The small molecule below binds the protein below.
Small molecule (SMILES): Nc1ncnc2c1ncn2[C@@H]1O[C@H](CO[P](=O)(O)C[P](=O)(O)OP(=O)(O)O)[C@@H](O)[C@H]1O

Binding-site contacts:
Ligand atom N6 contacts residue ARG191 of chain 1.C at 3.7 Å.
Ligand atom N7 contacts residue ARG155 of chain 1.C at 3.9 Å.
Ligand atom C6 contacts residue ARG152 of chain 1.C at 3.5 Å.
Ligand atom O3' contacts residue GLY17 of chain 1.C at 3.9 Å.
Ligand atom O2B contacts residue ARG155 of chain 1.C at 3.1 Å (salt-bridge).
Ligand atom N1 contacts residue ARG152 of chain 1.C at 2.6 Å (salt-bridge).
Ligand atom O2B contacts residue ARG158 of chain 1.C at 3.0 Å (salt-bridge).
Ligand atom C2 contacts residue ASP105 of chain 1.C at 3.0 Å.
Ligand atom C5' contacts residue ARG155 of chain 1.C at 3.9 Å.
Ligand atom O2G contacts residue ARG21 of chain 1.C at 3.7 Å.
Ligand atom O2' contacts residue ASN109 of chain 1.C at 3.8 Å.
Ligand atom C8 contacts residue ARG155 of chain 1.C at 3.5 Å.
Ligand atom O3G contacts residue ASP22 of chain 1.C at 3.4 Å (salt-bridge).
Ligand atom PB contacts residue ARG21 of chain 1.C at 3.7 Å.
Ligand atom O2' contacts residue ARG104 of chain 1.C at 3.1 Å (salt-bridge).
Ligand atom O3G contacts residue ARG21 of chain 1.C at 3.8 Å.
Ligand atom C1' contacts residue ARG155 of chain 1.C at 3.6 Å.
Ligand atom O1B contacts residue ARG21 of chain 1.C at 3.2 Å (salt-bridge).
Ligand atom C2' contacts residue ARG104 of chain 1.C at 3.7 Å.
Ligand atom C2 contacts residue ARG104 of chain 1.C at 3.5 Å.
Ligand atom N3 contacts residue ASP105 of chain 1.C at 3.4 Å (salt-bridge).
Ligand atom O3' contacts residue ARG104 of chain 1.C at 4.0 Å.
Ligand atom C1' contacts residue ARG104 of chain 1.C at 3.4 Å.
Ligand atom C2' contacts residue ARG155 of chain 1.C at 3.1 Å.
Ligand atom O3' contacts residue GLY18 of chain 1.C at 2.6 Å (h-bond).
Ligand atom C3' contacts residue GLY18 of chain 1.C at 3.9 Å.
Ligand atom N6 contacts residue ARG152 of chain 1.C at 3.6 Å (salt-bridge).
Ligand atom O2G contacts residue ARG162 of chain 1.C at 3.2 Å (salt-bridge).
Ligand atom C4 contacts residue ARG155 of chain 1.C at 3.5 Å.
Ligand atom C5 contacts residue ARG155 of chain 1.C at 3.9 Å.
Ligand atom N1 contacts residue ASP105 of chain 1.C at 3.4 Å (salt-bridge).
Ligand atom O1B contacts residue GLY18 of chain 1.C at 3.3 Å.
Ligand atom C2 contacts residue ARG152 of chain 1.C at 3.1 Å.
Ligand atom N6 contacts residue ASP149 of chain 1.C at 2.9 Å (salt-bridge).
Ligand atom O1G contacts residue ARG158 of chain 1.C at 4.0 Å.
Ligand atom N9 contacts residue ARG155 of chain 1.C at 3.3 Å (salt-bridge).
Ligand atom O2G contacts residue ARG158 of chain 1.C at 3.4 Å (salt-bridge).
Ligand atom C3' contacts residue ARG155 of chain 1.C at 3.6 Å.
Ligand atom PG contacts residue ARG21 of chain 1.C at 3.5 Å.
Ligand atom O3B contacts residue ARG21 of chain 1.C at 2.6 Å (salt-bridge).

Sequence of chain 1.C:
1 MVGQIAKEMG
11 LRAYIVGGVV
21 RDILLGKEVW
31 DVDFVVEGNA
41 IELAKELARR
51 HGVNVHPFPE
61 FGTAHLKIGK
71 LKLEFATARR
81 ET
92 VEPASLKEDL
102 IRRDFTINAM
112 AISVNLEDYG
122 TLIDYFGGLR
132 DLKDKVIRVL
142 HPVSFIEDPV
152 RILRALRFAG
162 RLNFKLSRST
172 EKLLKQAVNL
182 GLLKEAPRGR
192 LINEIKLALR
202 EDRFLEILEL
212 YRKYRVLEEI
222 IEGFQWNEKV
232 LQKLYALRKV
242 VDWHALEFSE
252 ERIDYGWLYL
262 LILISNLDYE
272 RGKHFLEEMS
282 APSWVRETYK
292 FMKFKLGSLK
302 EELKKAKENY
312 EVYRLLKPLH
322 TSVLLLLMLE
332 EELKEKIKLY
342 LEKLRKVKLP